Sequence of chain 5.A:
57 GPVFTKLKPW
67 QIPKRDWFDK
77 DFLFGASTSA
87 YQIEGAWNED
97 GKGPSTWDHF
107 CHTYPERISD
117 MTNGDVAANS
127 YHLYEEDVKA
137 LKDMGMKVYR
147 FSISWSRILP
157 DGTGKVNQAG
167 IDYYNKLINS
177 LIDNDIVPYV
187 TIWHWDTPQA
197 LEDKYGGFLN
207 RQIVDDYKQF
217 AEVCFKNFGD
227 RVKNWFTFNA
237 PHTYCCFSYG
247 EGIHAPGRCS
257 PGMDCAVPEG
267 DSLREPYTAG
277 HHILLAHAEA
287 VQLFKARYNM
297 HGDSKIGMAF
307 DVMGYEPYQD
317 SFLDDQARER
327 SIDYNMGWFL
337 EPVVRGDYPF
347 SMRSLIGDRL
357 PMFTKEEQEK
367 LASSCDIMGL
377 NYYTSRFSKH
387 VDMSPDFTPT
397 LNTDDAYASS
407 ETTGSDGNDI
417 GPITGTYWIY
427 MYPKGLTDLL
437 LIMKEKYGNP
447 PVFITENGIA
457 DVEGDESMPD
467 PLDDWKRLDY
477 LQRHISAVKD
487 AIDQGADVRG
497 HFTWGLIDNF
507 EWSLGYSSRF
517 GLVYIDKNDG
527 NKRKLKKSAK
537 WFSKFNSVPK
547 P

Binding-site contacts:
Ligand atom C5 contacts residue HBK1 of chain 5.C at 3.6 Å.
Ligand atom O3 contacts residue TRP508 of chain 5.A at 3.1 Å (h-bond).
Ligand atom O4 contacts residue GLU507 of chain 5.A at 2.6 Å (salt-bridge).
Ligand atom O3 contacts residue TRP500 of chain 5.A at 3.5 Å.
Ligand atom C1 contacts residue TYR379 of chain 5.A at 3.7 Å (hydrophobic).
Ligand atom O5 contacts residue HBK1 of chain 5.C at 2.3 Å (h-bond).
Ligand atom C6 contacts residue PHE516 of chain 5.A at 3.5 Å (hydrophobic).
Ligand atom C3 contacts residue HBK1 of chain 5.C at 3.8 Å.
Ligand atom C3 contacts residue GLU452 of chain 5.A at 3.6 Å.
Ligand atom O6 contacts residue GLU507 of chain 5.A at 2.6 Å (salt-bridge).
Ligand atom O4 contacts residue GLN88 of chain 5.A at 2.9 Å (h-bond).
Ligand atom C4 contacts residue GLU507 of chain 5.A at 3.3 Å.
Ligand atom C2 contacts residue GLU452 of chain 5.A at 3.6 Å.
Ligand atom C4 contacts residue HBK1 of chain 5.C at 4.1 Å.
Ligand atom C1 contacts residue GLU452 of chain 5.A at 3.6 Å.
Ligand atom C4 contacts residue GLN88 of chain 5.A at 3.6 Å.
Ligand atom C5 contacts residue GLU507 of chain 5.A at 3.7 Å.
Ligand atom C4 contacts residue TRP500 of chain 5.A at 3.2 Å (hydrophobic).
Ligand atom O4 contacts residue TRP500 of chain 5.A at 2.3 Å (h-bond).
Ligand atom O2 contacts residue GLU452 of chain 5.A at 3.0 Å (salt-bridge).
Ligand atom C3 contacts residue TRP508 of chain 5.A at 3.9 Å (hydrophobic).
Ligand atom C1 contacts residue HBK1 of chain 5.C at 1.4 Å.
Ligand atom C6 contacts residue TRP500 of chain 5.A at 3.3 Å (hydrophobic).
Ligand atom C4 contacts residue TRP508 of chain 5.A at 3.7 Å (hydrophobic).
Ligand atom C5 contacts residue TYR379 of chain 5.A at 3.5 Å (hydrophobic).
Ligand atom C5 contacts residue TRP500 of chain 5.A at 3.1 Å (hydrophobic).
Ligand atom O3 contacts residue HIS190 of chain 5.A at 3.1 Å.
Ligand atom O3 contacts residue GLN88 of chain 5.A at 2.8 Å (h-bond).
Ligand atom C2 contacts residue HBK1 of chain 5.C at 2.4 Å.
Ligand atom O2 contacts residue TRP191 of chain 5.A at 3.8 Å.
Ligand atom O2 contacts residue HIS190 of chain 5.A at 3.8 Å.
Ligand atom C6 contacts residue GLU507 of chain 5.A at 2.9 Å.
Ligand atom C3 contacts residue TRP500 of chain 5.A at 3.5 Å (hydrophobic).
Ligand atom O2 contacts residue ASN235 of chain 5.A at 3.3 Å (h-bond).
Ligand atom O2 contacts residue HBK1 of chain 5.C at 2.9 Å (h-bond).
Ligand atom C3 contacts residue GLN88 of chain 5.A at 4.0 Å.
Ligand atom O5 contacts residue TYR379 of chain 5.A at 3.9 Å.
Ligand atom C2 contacts residue TRP191 of chain 5.A at 3.8 Å (hydrophobic).
Ligand atom O6 contacts residue PHE516 of chain 5.A at 3.7 Å.
Ligand atom C3 contacts residue TYR379 of chain 5.A at 4.1 Å (hydrophobic).

The small molecule below binds the protein below.
Small molecule (SMILES): OC[C@H]1O[C@@H](O)[C@H](O)[C@@H](O)[C@@H]1O